Sequence of chain 1.B:
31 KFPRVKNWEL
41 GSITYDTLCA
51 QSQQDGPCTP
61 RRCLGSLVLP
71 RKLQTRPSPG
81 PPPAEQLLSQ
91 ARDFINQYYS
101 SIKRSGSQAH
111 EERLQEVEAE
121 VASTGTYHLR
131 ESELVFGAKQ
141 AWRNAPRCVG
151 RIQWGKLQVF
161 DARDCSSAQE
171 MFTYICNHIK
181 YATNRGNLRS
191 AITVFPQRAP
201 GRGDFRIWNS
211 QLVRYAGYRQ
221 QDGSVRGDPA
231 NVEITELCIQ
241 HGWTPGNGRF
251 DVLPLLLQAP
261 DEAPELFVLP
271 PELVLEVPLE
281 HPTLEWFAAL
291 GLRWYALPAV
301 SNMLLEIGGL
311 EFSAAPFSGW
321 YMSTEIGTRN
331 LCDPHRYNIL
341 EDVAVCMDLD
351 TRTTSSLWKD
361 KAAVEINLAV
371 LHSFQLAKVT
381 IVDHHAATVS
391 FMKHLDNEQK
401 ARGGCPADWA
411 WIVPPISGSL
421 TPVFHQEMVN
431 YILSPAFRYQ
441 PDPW

The small molecule below binds the protein below.
Small molecule (SMILES): CCSC(=N)N

Binding-site contacts:
Ligand atom N2 contacts residue PRO298 of chain 1.B at 3.6 Å.
Ligand atom C1 contacts residue PHE317 of chain 1.B at 3.6 Å (hydrophobic).
Ligand atom N2 contacts residue MET322 of chain 1.B at 4.3 Å.
Ligand atom S contacts residue PRO298 of chain 1.B at 4.1 Å.
Ligand atom C2 contacts residue PRO298 of chain 1.B at 4.3 Å (hydrophobic).
Ligand atom S contacts residue TRP320 of chain 1.B at 4.1 Å.
Ligand atom C3 contacts residue HEM1 of chain 1.N at 3.8 Å.
Ligand atom S contacts residue GLY319 of chain 1.B at 4.0 Å.
Ligand atom N1 contacts residue GLU325 of chain 1.B at 2.9 Å (salt-bridge).
Ligand atom N2 contacts residue HEM1 of chain 1.N at 3.9 Å.
Ligand atom C2 contacts residue HEM1 of chain 1.N at 3.3 Å.
Ligand atom C1 contacts residue PRO298 of chain 1.B at 3.4 Å (hydrophobic).
Ligand atom N1 contacts residue HEM1 of chain 1.N at 3.6 Å.
Ligand atom C1 contacts residue VAL300 of chain 1.B at 3.5 Å (hydrophobic).
Ligand atom C1 contacts residue ALA299 of chain 1.B at 4.4 Å (hydrophobic).
Ligand atom C1 contacts residue SER318 of chain 1.B at 4.3 Å.
Ligand atom N2 contacts residue GLU325 of chain 1.B at 2.7 Å (salt-bridge).
Ligand atom N2 contacts residue TYR321 of chain 1.B at 3.7 Å.
Ligand atom C3 contacts residue TRP320 of chain 1.B at 3.9 Å (hydrophobic).
Ligand atom C3 contacts residue GLU325 of chain 1.B at 3.5 Å.
Ligand atom N2 contacts residue TRP320 of chain 1.B at 3.0 Å (h-bond).
Ligand atom C2 contacts residue PHE317 of chain 1.B at 3.9 Å (hydrophobic).
Ligand atom S contacts residue HEM1 of chain 1.N at 3.4 Å (h-bond).
Ligand atom C3 contacts residue PRO298 of chain 1.B at 4.0 Å (hydrophobic).